Sequence of chain 1.A:
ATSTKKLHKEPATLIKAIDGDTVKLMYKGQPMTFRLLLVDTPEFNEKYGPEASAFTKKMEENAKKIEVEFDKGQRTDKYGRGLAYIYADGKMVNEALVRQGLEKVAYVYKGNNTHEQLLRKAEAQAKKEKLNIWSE

This small molecule binds to this protein.
Small molecule (SMILES): Cc1cn([C@H]2C[C@H](OP(=O)(O)O)[C@@H](COP(=O)(O)O)O2)c(=O)[nH]c1=O

Binding-site contacts:
Ligand atom P1 contacts residue TYR79 of chain 1.A at 3.5 Å.
Ligand atom C2 contacts residue ASP77 of chain 1.A at 3.9 Å.
Ligand atom O2P contacts residue TYR79 of chain 1.A at 2.5 Å (h-bond).
Ligand atom C4' contacts residue ARG81 of chain 1.A at 3.7 Å.
Ligand atom C5' contacts residue TYR107 of chain 1.A at 3.5 Å (hydrophobic).
Ligand atom P2 contacts residue ARG35 of chain 1.A at 3.6 Å.
Ligand atom O5' contacts residue ARG35 of chain 1.A at 3.7 Å.
Ligand atom C1' contacts residue ARG81 of chain 1.A at 4.2 Å.
Ligand atom O2P contacts residue LYS78 of chain 1.A at 4.1 Å.
Ligand atom O2 contacts residue ASP77 of chain 1.A at 3.8 Å.
Ligand atom O5' contacts residue ARG81 of chain 1.A at 3.0 Å (salt-bridge).
Ligand atom O4 contacts residue TYR109 of chain 1.A at 4.0 Å.
Ligand atom C2' contacts residue TYR107 of chain 1.A at 3.5 Å (hydrophobic).
Ligand atom O5P contacts residue ARG35 of chain 1.A at 2.9 Å (salt-bridge).
Ligand atom O4' contacts residue ASP77 of chain 1.A at 4.0 Å.
Ligand atom O4 contacts residue LEU83 of chain 1.A at 3.6 Å.
Ligand atom C3' contacts residue TYR107 of chain 1.A at 3.6 Å (hydrophobic).
Ligand atom O5P contacts residue ARG81 of chain 1.A at 2.8 Å (salt-bridge).
Ligand atom C4 contacts residue LEU83 of chain 1.A at 3.6 Å (hydrophobic).
Ligand atom C5M contacts residue ARG35 of chain 1.A at 3.7 Å.
Ligand atom C5 contacts residue LEU83 of chain 1.A at 3.9 Å (hydrophobic).
Ligand atom O6P contacts residue ASP40 of chain 1.A at 3.5 Å (salt-bridge).
Ligand atom O2 contacts residue TYR109 of chain 1.A at 4.0 Å.
Ligand atom C4' contacts residue TYR79 of chain 1.A at 4.1 Å (hydrophobic).
Ligand atom O3' contacts residue LYS78 of chain 1.A at 3.5 Å.
Ligand atom C4 contacts residue TYR109 of chain 1.A at 4.0 Å (hydrophobic).
Ligand atom C5M contacts residue TYR107 of chain 1.A at 3.8 Å (hydrophobic).
Ligand atom C5M contacts residue LEU36 of chain 1.A at 3.8 Å (hydrophobic).
Ligand atom O1P contacts residue LYS78 of chain 1.A at 2.3 Å (salt-bridge).
Ligand atom C5 contacts residue TYR107 of chain 1.A at 3.9 Å (hydrophobic).
Ligand atom C6 contacts residue TYR107 of chain 1.A at 4.0 Å (hydrophobic).
Ligand atom N3 contacts residue LEU83 of chain 1.A at 3.9 Å.
Ligand atom O4' contacts residue ARG81 of chain 1.A at 3.0 Å (salt-bridge).
Ligand atom P1 contacts residue LYS78 of chain 1.A at 3.5 Å.
Ligand atom N3 contacts residue TYR109 of chain 1.A at 3.7 Å.
Ligand atom O6P contacts residue ARG35 of chain 1.A at 3.0 Å (salt-bridge).
Ligand atom P2 contacts residue ARG81 of chain 1.A at 3.9 Å.
Ligand atom O1P contacts residue TYR79 of chain 1.A at 3.4 Å (h-bond).
Ligand atom O4 contacts residue LEU37 of chain 1.A at 3.8 Å.
Ligand atom C5' contacts residue ARG81 of chain 1.A at 3.9 Å.